Sequence of chain 1.D:
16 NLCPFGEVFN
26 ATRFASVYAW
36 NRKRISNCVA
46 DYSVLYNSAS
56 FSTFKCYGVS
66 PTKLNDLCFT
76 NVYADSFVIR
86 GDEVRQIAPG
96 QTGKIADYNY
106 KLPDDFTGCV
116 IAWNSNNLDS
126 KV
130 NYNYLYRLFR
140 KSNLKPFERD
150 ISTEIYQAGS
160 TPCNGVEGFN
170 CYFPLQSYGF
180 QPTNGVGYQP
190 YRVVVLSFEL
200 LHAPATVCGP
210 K

A protein and the small-molecule ligand that binds it are described below.
Small molecule (SMILES): CC(=O)N[C@@H]1[C@@H](O)[C@H](O)[C@@H](CO)O[C@H]1O

Binding-site contacts:
Ligand atom C7 contacts residue ASN25 of chain 1.D at 4.0 Å.
Ligand atom O7 contacts residue GLY21 of chain 1.D at 4.3 Å.
Ligand atom C8 contacts residue PHE24 of chain 1.D at 3.8 Å (hydrophobic).
Ligand atom C2 contacts residue ASN25 of chain 1.D at 2.5 Å.
Ligand atom C3 contacts residue ASN25 of chain 1.D at 3.8 Å.
Ligand atom N2 contacts residue ASN25 of chain 1.D at 2.9 Å (h-bond).
Ligand atom O7 contacts residue VAL49 of chain 1.D at 3.4 Å.
Ligand atom C3 contacts residue VAL49 of chain 1.D at 4.5 Å (hydrophobic).
Ligand atom C1 contacts residue ASN25 of chain 1.D at 1.4 Å.
Ligand atom C7 contacts residue VAL49 of chain 1.D at 4.0 Å (hydrophobic).
Ligand atom C8 contacts residue GLY21 of chain 1.D at 4.1 Å.
Ligand atom C8 contacts residue PHE20 of chain 1.D at 3.5 Å (hydrophobic).
Ligand atom O3 contacts residue VAL49 of chain 1.D at 3.2 Å.
Ligand atom C8 contacts residue LEU50 of chain 1.D at 3.6 Å (hydrophobic).
Ligand atom C5 contacts residue ASN25 of chain 1.D at 3.7 Å.
Ligand atom O5 contacts residue ASN25 of chain 1.D at 2.4 Å (h-bond).
Ligand atom C4 contacts residue ASN25 of chain 1.D at 4.2 Å.
Ligand atom C8 contacts residue VAL49 of chain 1.D at 4.5 Å (hydrophobic).
Ligand atom C7 contacts residue GLY21 of chain 1.D at 4.2 Å.